This protein binds this small molecule.
Small molecule (SMILES): C[C@H](N)C(=O)N[C@@H](CCCNC(N)=[NH2+])C(=O)N[C@@H](CCCNC(N)=[NH2+])C(=O)N[C@@H](CCC(N)=O)C(=O)N[C@H](C(=O)O)[C@@H](C)OP(=O)(O)O

Binding-site contacts:
Ligand atom OXT contacts residue ASN180 of chain 1.A at 3.3 Å (h-bond).
Ligand atom CB contacts residue ASN180 of chain 1.A at 3.4 Å.
Ligand atom NE contacts residue GLU187 of chain 1.A at 2.8 Å (salt-bridge).
Ligand atom NH2 contacts residue GLU187 of chain 1.A at 2.8 Å (salt-bridge).
Ligand atom CA contacts residue ASN231 of chain 1.A at 3.8 Å.
Ligand atom O3P contacts residue TYR135 of chain 1.A at 2.8 Å (h-bond).
Ligand atom O3P contacts residue ARG134 of chain 1.A at 2.9 Å (salt-bridge).
Ligand atom CA contacts residue ASN180 of chain 1.A at 3.5 Å.
Ligand atom CZ contacts residue GLU187 of chain 1.A at 3.5 Å.
Ligand atom CD contacts residue LEU227 of chain 1.A at 3.7 Å (hydrophobic).
Ligand atom C contacts residue ASN231 of chain 1.A at 3.6 Å.
Ligand atom OE1 contacts residue ASP230 of chain 1.A at 2.9 Å (salt-bridge).
Ligand atom O contacts residue LEU234 of chain 1.A at 3.6 Å.
Ligand atom O2P contacts residue ARG61 of chain 1.A at 2.8 Å (salt-bridge).
Ligand atom NH1 contacts residue ARG65 of chain 1.A at 3.8 Å.
Ligand atom NE contacts residue VAL183 of chain 1.A at 3.8 Å.
Ligand atom C contacts residue ASN180 of chain 1.A at 3.8 Å.
Ligand atom O contacts residue LEU179 of chain 1.A at 3.6 Å.
Ligand atom CG2 contacts residue ASN180 of chain 1.A at 3.7 Å.
Ligand atom NH2 contacts residue ARG61 of chain 1.A at 3.5 Å (salt-bridge).
Ligand atom O1P contacts residue ARG61 of chain 1.A at 2.6 Å (salt-bridge).
Ligand atom CD contacts residue ASP230 of chain 1.A at 3.7 Å.
Ligand atom NE2 contacts residue ASP230 of chain 1.A at 3.8 Å.
Ligand atom CB contacts residue ASN231 of chain 1.A at 3.6 Å.
Ligand atom P contacts residue TYR135 of chain 1.A at 3.9 Å.
Ligand atom CB contacts residue ASN231 of chain 1.A at 3.8 Å.
Ligand atom O2P contacts residue ARG134 of chain 1.A at 2.9 Å (salt-bridge).
Ligand atom NH2 contacts residue ARG134 of chain 1.A at 3.7 Å.
Ligand atom NH2 contacts residue VAL183 of chain 1.A at 3.8 Å.
Ligand atom CA contacts residue ASN231 of chain 1.A at 3.5 Å.
Ligand atom CD contacts residue GLU187 of chain 1.A at 3.4 Å.
Ligand atom NH2 contacts residue ARG65 of chain 1.A at 3.4 Å (salt-bridge).
Ligand atom N contacts residue LEU234 of chain 1.A at 3.8 Å.
Ligand atom P contacts residue ARG61 of chain 1.A at 3.7 Å.
Ligand atom N contacts residue ASN231 of chain 1.A at 2.8 Å (h-bond).
Ligand atom NE contacts residue ARG65 of chain 1.A at 3.7 Å.
Ligand atom OE1 contacts residue LEU227 of chain 1.A at 3.5 Å.
Ligand atom CZ contacts residue ARG65 of chain 1.A at 3.6 Å.
Ligand atom O contacts residue VAL183 of chain 1.A at 3.7 Å.
Ligand atom O contacts residue ASN231 of chain 1.A at 3.0 Å (h-bond).

Sequence of chain 1.A:
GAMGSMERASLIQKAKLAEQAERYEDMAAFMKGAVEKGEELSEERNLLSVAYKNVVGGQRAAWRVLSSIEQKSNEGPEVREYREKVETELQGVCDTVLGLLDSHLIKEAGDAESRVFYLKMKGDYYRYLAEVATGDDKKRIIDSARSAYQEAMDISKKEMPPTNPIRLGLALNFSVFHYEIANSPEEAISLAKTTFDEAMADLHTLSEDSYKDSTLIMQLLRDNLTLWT